Binding-site contacts:
Ligand atom C1 contacts residue SER438 of chain 1.A at 3.9 Å.
Ligand atom C3 contacts residue VAL437 of chain 1.A at 3.8 Å (hydrophobic).
Ligand atom O7 contacts residue VAL247 of chain 1.A at 4.1 Å.
Ligand atom C7 contacts residue ASN255 of chain 1.A at 3.6 Å.
Ligand atom O5 contacts residue NAG1 of chain 1.T at 3.8 Å.
Ligand atom C1 contacts residue VAL437 of chain 1.A at 4.0 Å (hydrophobic).
Ligand atom C6 contacts residue SER202 of chain 1.A at 4.1 Å.
Ligand atom C1 contacts residue ASN255 of chain 1.A at 1.5 Å.
Ligand atom C1 contacts residue NAG1 of chain 1.T at 4.2 Å.
Ligand atom C7 contacts residue VAL247 of chain 1.A at 4.4 Å (hydrophobic).
Ligand atom C2 contacts residue ASN255 of chain 1.A at 2.5 Å.
Ligand atom C4 contacts residue VAL437 of chain 1.A at 4.0 Å (hydrophobic).
Ligand atom C8 contacts residue LEU254 of chain 1.A at 3.6 Å (hydrophobic).
Ligand atom O6 contacts residue SER202 of chain 1.A at 4.1 Å.
Ligand atom O3 contacts residue CYS436 of chain 1.A at 4.3 Å.
Ligand atom C5 contacts residue NAG1 of chain 1.T at 3.7 Å.
Ligand atom C3 contacts residue ASN255 of chain 1.A at 3.9 Å.
Ligand atom C8 contacts residue ASN369 of chain 1.A at 3.8 Å.
Ligand atom N2 contacts residue SER438 of chain 1.A at 3.7 Å.
Ligand atom C7 contacts residue ASN369 of chain 1.A at 4.3 Å.
Ligand atom C2 contacts residue VAL437 of chain 1.A at 4.5 Å (hydrophobic).
Ligand atom C6 contacts residue NAG1 of chain 1.T at 3.9 Å.
Ligand atom O4 contacts residue VAL437 of chain 1.A at 4.0 Å.
Ligand atom O7 contacts residue PRO205 of chain 1.A at 3.9 Å.
Ligand atom N2 contacts residue ASN255 of chain 1.A at 3.1 Å (h-bond).
Ligand atom O5 contacts residue VAL437 of chain 1.A at 4.2 Å.
Ligand atom O5 contacts residue ASN255 of chain 1.A at 2.4 Å (h-bond).
Ligand atom C2 contacts residue SER438 of chain 1.A at 4.3 Å.
Ligand atom C5 contacts residue ASN255 of chain 1.A at 3.8 Å.
Ligand atom C4 contacts residue ASN255 of chain 1.A at 4.3 Å.
Ligand atom C8 contacts residue VAL247 of chain 1.A at 4.1 Å (hydrophobic).
Ligand atom O6 contacts residue GLY371 of chain 1.A at 3.5 Å.
Ligand atom O7 contacts residue ASN255 of chain 1.A at 3.7 Å.
Ligand atom C5 contacts residue VAL437 of chain 1.A at 3.6 Å (hydrophobic).

This small molecule binds to this protein.
Small molecule (SMILES): CC(=O)N[C@H]1[C@H](O[C@H]2[C@H](O)[C@@H](NC(C)=O)CO[C@@H]2CO)O[C@H](CO)[C@@H](O[C@@H]2O[C@H](CO)[C@@H](O)[C@H](O[C@H]3O[C@H](CO)[C@@H](O)[C@H](O)[C@@H]3O)[C@@H]2O)[C@@H]1O

Sequence of chain 1.A:
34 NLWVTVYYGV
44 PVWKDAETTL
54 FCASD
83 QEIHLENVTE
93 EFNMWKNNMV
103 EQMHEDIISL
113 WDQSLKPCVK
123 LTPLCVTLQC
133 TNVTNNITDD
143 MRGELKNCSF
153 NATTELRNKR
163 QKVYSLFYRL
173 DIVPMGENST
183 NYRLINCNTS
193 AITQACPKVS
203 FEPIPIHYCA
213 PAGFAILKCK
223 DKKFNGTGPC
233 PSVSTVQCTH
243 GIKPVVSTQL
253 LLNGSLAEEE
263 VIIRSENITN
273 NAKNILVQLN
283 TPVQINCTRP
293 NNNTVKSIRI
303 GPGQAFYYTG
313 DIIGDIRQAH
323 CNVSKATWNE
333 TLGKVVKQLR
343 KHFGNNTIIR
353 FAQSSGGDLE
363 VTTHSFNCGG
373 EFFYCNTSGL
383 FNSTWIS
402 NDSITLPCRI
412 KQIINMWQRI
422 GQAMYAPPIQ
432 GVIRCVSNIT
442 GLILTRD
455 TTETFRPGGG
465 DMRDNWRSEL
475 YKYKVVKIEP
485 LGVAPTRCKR